Sequence of chain 1.A:
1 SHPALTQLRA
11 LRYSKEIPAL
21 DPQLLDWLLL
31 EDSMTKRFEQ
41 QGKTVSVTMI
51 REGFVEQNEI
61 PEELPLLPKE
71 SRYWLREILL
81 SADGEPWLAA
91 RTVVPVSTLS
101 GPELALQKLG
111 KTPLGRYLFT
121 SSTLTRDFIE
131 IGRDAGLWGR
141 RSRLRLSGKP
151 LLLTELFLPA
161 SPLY

Binding-site contacts:
Ligand atom CZ contacts residue MET34 of chain 1.A at 3.9 Å (hydrophobic).
Ligand atom CM1 contacts residue LEU153 of chain 1.A at 3.5 Å (hydrophobic).
Ligand atom CO1 contacts residue LEU153 of chain 1.A at 3.6 Å (hydrophobic).
Ligand atom OM contacts residue LEU80 of chain 1.A at 3.7 Å.
Ligand atom O2 contacts residue THR112 of chain 1.A at 4.2 Å.
Ligand atom OM contacts residue MET34 of chain 1.A at 3.2 Å (h-bond).
Ligand atom CC contacts residue ARG76 of chain 1.A at 3.6 Å.
Ligand atom CZ contacts residue LEU88 of chain 1.A at 3.9 Å (hydrophobic).
Ligand atom O3 contacts residue SER33 of chain 1.A at 3.6 Å.
Ligand atom CM2 contacts residue LEU88 of chain 1.A at 4.2 Å (hydrophobic).
Ligand atom O2 contacts residue ARG76 of chain 1.A at 2.9 Å (salt-bridge).
Ligand atom C1 contacts residue ILE78 of chain 1.A at 3.9 Å (hydrophobic).
Ligand atom CO2 contacts residue LEU114 of chain 1.A at 3.9 Å (hydrophobic).
Ligand atom OM contacts residue LEU88 of chain 1.A at 4.1 Å.
Ligand atom CM1 contacts residue ALA90 of chain 1.A at 3.6 Å (hydrophobic).
Ligand atom CM2 contacts residue SER33 of chain 1.A at 3.6 Å.
Ligand atom CV contacts residue LEU80 of chain 1.A at 3.0 Å (hydrophobic).
Ligand atom CV contacts residue MET34 of chain 1.A at 3.9 Å (hydrophobic).
Ligand atom O3 contacts residue GLU155 of chain 1.A at 2.5 Å (salt-bridge).
Ligand atom CZ contacts residue SER33 of chain 1.A at 3.7 Å.
Ligand atom O3 contacts residue MET34 of chain 1.A at 3.0 Å (h-bond).
Ligand atom O1 contacts residue LEU114 of chain 1.A at 4.0 Å.
Ligand atom CC contacts residue LEU114 of chain 1.A at 3.6 Å (hydrophobic).
Ligand atom O2 contacts residue PRO113 of chain 1.A at 3.4 Å.
Ligand atom O2 contacts residue LEU114 of chain 1.A at 2.9 Å (h-bond).
Ligand atom OM contacts residue SER33 of chain 1.A at 3.8 Å.
Ligand atom O2 contacts residue ILE78 of chain 1.A at 3.9 Å.
Ligand atom CO1 contacts residue ALA90 of chain 1.A at 3.4 Å (hydrophobic).
Ligand atom O1 contacts residue ARG76 of chain 1.A at 2.7 Å (salt-bridge).
Ligand atom CV contacts residue THR35 of chain 1.A at 2.5 Å.
Ligand atom O1 contacts residue ILE78 of chain 1.A at 3.8 Å.
Ligand atom C1 contacts residue LEU114 of chain 1.A at 3.7 Å (hydrophobic).
Ligand atom CM2 contacts residue THR35 of chain 1.A at 4.1 Å.
Ligand atom CZ contacts residue GLU155 of chain 1.A at 3.4 Å.
Ligand atom CM1 contacts residue GLU155 of chain 1.A at 3.5 Å.
Ligand atom O3 contacts residue LEU88 of chain 1.A at 4.0 Å.
Ligand atom CC contacts residue ILE78 of chain 1.A at 3.6 Å (hydrophobic).
Ligand atom CO2 contacts residue ILE78 of chain 1.A at 4.2 Å (hydrophobic).
Ligand atom CM2 contacts residue MET34 of chain 1.A at 4.0 Å (hydrophobic).
Ligand atom OM contacts residue THR35 of chain 1.A at 3.4 Å (h-bond).

The small molecule below binds the protein below.
Small molecule (SMILES): COc1cc(C(=O)[O-])ccc1O